Binding-site contacts:
Ligand atom C7 contacts residue ASN53 of chain 1.I at 4.1 Å.
Ligand atom C7 contacts residue THR55 of chain 1.I at 3.6 Å.
Ligand atom N2 contacts residue ASN53 of chain 1.I at 2.9 Å (h-bond).
Ligand atom C8 contacts residue THR55 of chain 1.I at 3.8 Å.
Ligand atom O6 contacts residue LEU46 of chain 1.I at 4.3 Å.
Ligand atom C2 contacts residue ASN53 of chain 1.I at 2.5 Å.
Ligand atom C4 contacts residue ASN53 of chain 1.I at 4.3 Å.
Ligand atom C1 contacts residue ASN53 of chain 1.I at 1.4 Å.
Ligand atom C3 contacts residue ASN53 of chain 1.I at 3.8 Å.
Ligand atom O7 contacts residue THR55 of chain 1.I at 3.2 Å.
Ligand atom C5 contacts residue ASN53 of chain 1.I at 3.6 Å.
Ligand atom O5 contacts residue ASN53 of chain 1.I at 2.4 Å (h-bond).

The protein below binds the small molecule below.
Small molecule (SMILES): CC(=O)N[C@@H]1[C@@H](O)[C@H](O)[C@@H](CO)O[C@H]1O

Sequence of chain 1.I:
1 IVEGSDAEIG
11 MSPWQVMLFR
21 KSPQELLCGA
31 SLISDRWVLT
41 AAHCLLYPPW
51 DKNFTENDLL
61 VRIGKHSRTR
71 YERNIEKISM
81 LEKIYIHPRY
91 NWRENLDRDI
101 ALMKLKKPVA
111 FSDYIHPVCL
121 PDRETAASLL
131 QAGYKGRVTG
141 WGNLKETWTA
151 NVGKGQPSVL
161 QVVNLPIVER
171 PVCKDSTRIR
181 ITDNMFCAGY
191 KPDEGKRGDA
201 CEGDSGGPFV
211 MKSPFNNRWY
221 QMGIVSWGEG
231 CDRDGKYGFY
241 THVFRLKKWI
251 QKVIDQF